Sequence of chain 1.A:
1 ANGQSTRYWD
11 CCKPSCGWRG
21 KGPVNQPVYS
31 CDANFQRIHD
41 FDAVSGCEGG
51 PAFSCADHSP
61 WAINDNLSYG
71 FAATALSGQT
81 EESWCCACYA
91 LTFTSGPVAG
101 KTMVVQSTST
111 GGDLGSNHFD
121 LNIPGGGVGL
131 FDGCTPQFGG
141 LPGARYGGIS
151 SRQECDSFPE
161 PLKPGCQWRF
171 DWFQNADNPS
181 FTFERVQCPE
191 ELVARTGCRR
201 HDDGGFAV

The small molecule below binds the protein below.
Small molecule (SMILES): OC[C@H]1O[C@@H](O[C@H]2[C@H](O)[C@@H](O)[C@H](O)O[C@@H]2CO)[C@H](O)[C@@H](O)[C@@H]1O

Binding-site contacts:
Ligand atom C2 contacts residue LYS13 of chain 1.A at 3.3 Å.
Ligand atom O2 contacts residue SER15 of chain 1.A at 2.6 Å (h-bond).
Ligand atom C3 contacts residue LYS13 of chain 1.A at 3.3 Å.
Ligand atom O5 contacts residue TRP18 of chain 1.A at 3.8 Å.
Ligand atom C1 contacts residue CYS12 of chain 1.A at 4.0 Å (hydrophobic).
Ligand atom C2 contacts residue CYS12 of chain 1.A at 4.2 Å (hydrophobic).
Ligand atom C6 contacts residue SER15 of chain 1.A at 4.5 Å.
Ligand atom C4 contacts residue SER15 of chain 1.A at 4.5 Å.
Ligand atom C3 contacts residue LYS21 of chain 1.A at 3.5 Å.
Ligand atom O5 contacts residue PHE131 of chain 1.A at 4.4 Å.
Ligand atom C5 contacts residue SER15 of chain 1.A at 4.3 Å.
Ligand atom C3 contacts residue TRP18 of chain 1.A at 3.9 Å (hydrophobic).
Ligand atom O2 contacts residue TRP18 of chain 1.A at 4.1 Å.
Ligand atom C2 contacts residue SER45 of chain 1.A at 3.7 Å.
Ligand atom O2 contacts residue CYS12 of chain 1.A at 3.3 Å.
Ligand atom C2 contacts residue TRP18 of chain 1.A at 3.7 Å (hydrophobic).
Ligand atom C1 contacts residue SER15 of chain 1.A at 4.2 Å.
Ligand atom O1 contacts residue PHE131 of chain 1.A at 3.7 Å.
Ligand atom O3 contacts residue TRP18 of chain 1.A at 3.0 Å (h-bond).
Ligand atom C4 contacts residue TRP18 of chain 1.A at 4.1 Å (hydrophobic).
Ligand atom C3 contacts residue SER15 of chain 1.A at 4.4 Å.
Ligand atom O2 contacts residue LYS21 of chain 1.A at 3.0 Å (salt-bridge).
Ligand atom O2 contacts residue SER45 of chain 1.A at 2.7 Å (h-bond).
Ligand atom O2 contacts residue GLU81 of chain 1.A at 4.1 Å.
Ligand atom O2 contacts residue LYS13 of chain 1.A at 2.6 Å (salt-bridge).
Ligand atom O6 contacts residue TRP18 of chain 1.A at 3.3 Å.
Ligand atom O2 contacts residue CYS47 of chain 1.A at 4.4 Å.
Ligand atom C1 contacts residue TRP18 of chain 1.A at 3.8 Å (hydrophobic).
Ligand atom O4 contacts residue SER15 of chain 1.A at 3.8 Å.
Ligand atom O3 contacts residue LYS13 of chain 1.A at 3.9 Å.
Ligand atom O1 contacts residue LYS13 of chain 1.A at 4.3 Å.
Ligand atom O3 contacts residue SER45 of chain 1.A at 3.5 Å.
Ligand atom C2 contacts residue SER15 of chain 1.A at 3.9 Å.
Ligand atom O1 contacts residue CYS12 of chain 1.A at 3.2 Å.
Ligand atom O1 contacts residue CYS47 of chain 1.A at 4.3 Å.
Ligand atom O4 contacts residue TRP18 of chain 1.A at 3.2 Å (h-bond).
Ligand atom C2 contacts residue LYS21 of chain 1.A at 3.4 Å.
Ligand atom C1 contacts residue LYS13 of chain 1.A at 3.6 Å.
Ligand atom C3 contacts residue SER45 of chain 1.A at 4.4 Å.
Ligand atom O3 contacts residue LYS21 of chain 1.A at 2.5 Å (salt-bridge).